Sequence of chain 6.F:
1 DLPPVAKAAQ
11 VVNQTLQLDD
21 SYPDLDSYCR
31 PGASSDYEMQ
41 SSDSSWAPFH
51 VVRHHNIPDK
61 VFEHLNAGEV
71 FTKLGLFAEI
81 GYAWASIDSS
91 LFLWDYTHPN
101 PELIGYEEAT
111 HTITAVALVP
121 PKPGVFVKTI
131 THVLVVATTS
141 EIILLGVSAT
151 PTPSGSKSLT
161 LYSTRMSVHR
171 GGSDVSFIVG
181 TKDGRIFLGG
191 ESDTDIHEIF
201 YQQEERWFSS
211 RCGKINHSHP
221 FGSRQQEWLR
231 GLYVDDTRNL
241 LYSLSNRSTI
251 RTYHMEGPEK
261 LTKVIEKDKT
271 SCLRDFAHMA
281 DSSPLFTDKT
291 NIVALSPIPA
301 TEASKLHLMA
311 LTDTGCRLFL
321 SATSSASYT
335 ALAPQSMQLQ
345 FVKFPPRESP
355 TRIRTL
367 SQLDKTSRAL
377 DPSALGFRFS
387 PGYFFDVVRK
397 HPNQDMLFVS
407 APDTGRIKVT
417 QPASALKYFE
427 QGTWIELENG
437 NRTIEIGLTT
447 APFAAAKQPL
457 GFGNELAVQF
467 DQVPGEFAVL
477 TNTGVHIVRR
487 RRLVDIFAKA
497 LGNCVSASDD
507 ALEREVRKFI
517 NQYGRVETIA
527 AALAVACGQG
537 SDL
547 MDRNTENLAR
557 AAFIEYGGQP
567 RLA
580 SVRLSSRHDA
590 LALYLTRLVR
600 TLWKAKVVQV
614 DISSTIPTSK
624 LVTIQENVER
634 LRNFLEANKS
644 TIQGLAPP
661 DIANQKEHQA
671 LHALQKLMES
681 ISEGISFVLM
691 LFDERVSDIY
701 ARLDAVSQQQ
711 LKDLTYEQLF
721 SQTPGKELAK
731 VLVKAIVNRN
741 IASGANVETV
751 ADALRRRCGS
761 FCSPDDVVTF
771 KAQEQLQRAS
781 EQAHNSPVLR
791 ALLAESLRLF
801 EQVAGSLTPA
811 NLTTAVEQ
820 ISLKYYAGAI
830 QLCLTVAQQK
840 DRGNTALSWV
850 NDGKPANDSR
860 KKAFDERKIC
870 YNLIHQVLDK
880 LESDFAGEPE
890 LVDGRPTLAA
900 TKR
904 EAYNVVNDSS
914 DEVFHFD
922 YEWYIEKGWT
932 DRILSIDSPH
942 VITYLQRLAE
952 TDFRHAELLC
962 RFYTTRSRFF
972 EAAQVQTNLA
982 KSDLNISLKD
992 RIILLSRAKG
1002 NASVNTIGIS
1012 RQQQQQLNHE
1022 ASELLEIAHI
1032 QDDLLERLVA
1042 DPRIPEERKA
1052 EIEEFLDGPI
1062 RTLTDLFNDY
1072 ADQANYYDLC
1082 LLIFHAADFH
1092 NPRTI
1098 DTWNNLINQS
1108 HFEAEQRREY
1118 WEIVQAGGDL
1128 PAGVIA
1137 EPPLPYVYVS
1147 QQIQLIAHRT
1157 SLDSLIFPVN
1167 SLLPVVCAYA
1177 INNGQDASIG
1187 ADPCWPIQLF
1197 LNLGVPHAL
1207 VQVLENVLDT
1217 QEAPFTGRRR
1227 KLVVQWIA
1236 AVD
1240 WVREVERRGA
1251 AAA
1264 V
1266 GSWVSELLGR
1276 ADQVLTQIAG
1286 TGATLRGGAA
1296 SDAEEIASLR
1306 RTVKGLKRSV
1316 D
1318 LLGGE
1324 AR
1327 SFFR

This protein binds this small molecule.
Small molecule (SMILES): CC[C@H](C)[C@H](NC(=O)[C@@H](NC(=O)[C@H](CC(C)C)NC(=O)[C@@H](N)CCCCN)C(C)C)C(=O)N[C@@H](CC(N)=O)C(=O)N[C@@H](CCCCN)C(=O)N[C@@H](CC(=O)O)C(=O)N[C@@H](CCSC)C(=O)N[C@@H](CCCN=C(N)N)C(=O)N[C@H](C(=O)N[C@@H](CC(=O)O)C(=O)N[C@@H](CC(C)C)C(=O)N[C@@H](Cc1ccccc1)C(=O)N[C@@H](CO)C(=O)N1CCC[C@H]1C(=O)N1CCC[C@H]1C(=O)N[C@H](C=O)CC(N)=O)[C@@H](C)O

Binding-site contacts:
Ligand atom CA contacts residue THR1065 of chain 6.F at 3.4 Å.
Ligand atom NH1 contacts residue GLN1074 of chain 6.F at 3.8 Å.
Ligand atom CD contacts residue ASN1069 of chain 6.F at 3.7 Å.
Ligand atom CG2 contacts residue PHE1068 of chain 6.F at 3.6 Å (hydrophobic).
Ligand atom CG contacts residue GLN1074 of chain 6.F at 3.5 Å.
Ligand atom N contacts residue THR1065 of chain 6.F at 3.8 Å.
Ligand atom NZ contacts residue ASP1073 of chain 6.F at 3.3 Å (salt-bridge).
Ligand atom O contacts residue ASN1069 of chain 6.F at 3.0 Å (h-bond).
Ligand atom C contacts residue THR1065 of chain 6.F at 3.7 Å.
Ligand atom C contacts residue ASN1069 of chain 6.F at 3.8 Å.
Ligand atom CD2 contacts residue ALA1075 of chain 6.F at 3.6 Å (hydrophobic).
Ligand atom NH1 contacts residue ASP1073 of chain 6.F at 3.4 Å (salt-bridge).
Ligand atom CZ contacts residue GLN1074 of chain 6.F at 3.4 Å.
Ligand atom O contacts residue THR1065 of chain 6.F at 3.5 Å (h-bond).
Ligand atom CZ contacts residue ASP1073 of chain 6.F at 3.6 Å.
Ligand atom O contacts residue ARG1049 of chain 6.F at 3.0 Å.
Ligand atom CD1 contacts residue ARG1049 of chain 6.F at 3.0 Å.
Ligand atom CD2 contacts residue GLN1074 of chain 6.F at 3.2 Å.
Ligand atom CA contacts residue ASN1069 of chain 6.F at 3.4 Å.
Ligand atom CB contacts residue GLN1074 of chain 6.F at 3.3 Å.
Ligand atom CB contacts residue GLN1074 of chain 6.F at 3.7 Å.
Ligand atom CG1 contacts residue PHE1068 of chain 6.F at 3.6 Å (hydrophobic).
Ligand atom CB contacts residue THR1065 of chain 6.F at 3.6 Å.
Ligand atom CG contacts residue THR1065 of chain 6.F at 3.6 Å.
Ligand atom CG2 contacts residue ASN1069 of chain 6.F at 3.3 Å.
Ligand atom C contacts residue ASN1069 of chain 6.F at 3.7 Å.
Ligand atom CD1 contacts residue THR1065 of chain 6.F at 2.6 Å.
Ligand atom NH1 contacts residue ASN1069 of chain 6.F at 2.6 Å (h-bond).
Ligand atom NE contacts residue GLN1074 of chain 6.F at 3.6 Å (h-bond).
Ligand atom CA contacts residue THR1065 of chain 6.F at 2.7 Å.
Ligand atom CD1 contacts residue PHE1068 of chain 6.F at 3.5 Å (hydrophobic).
Ligand atom CE2 contacts residue GLN1074 of chain 6.F at 3.3 Å.
Ligand atom CD1 contacts residue LEU1064 of chain 6.F at 3.4 Å (hydrophobic).
Ligand atom CD1 contacts residue ILE1053 of chain 6.F at 3.6 Å (hydrophobic).
Ligand atom O contacts residue THR1065 of chain 6.F at 2.7 Å.
Ligand atom N contacts residue ASN1069 of chain 6.F at 3.0 Å (h-bond).
Ligand atom N contacts residue THR1065 of chain 6.F at 2.3 Å (h-bond).
Ligand atom C contacts residue THR1065 of chain 6.F at 2.9 Å.
Ligand atom NH2 contacts residue ASP1073 of chain 6.F at 3.0 Å (salt-bridge).
Ligand atom CD contacts residue GLN1074 of chain 6.F at 2.8 Å.